This protein binds this small molecule.
Small molecule (SMILES): CC[C@H](C)[C@H](NC(=O)[C@@H](N)CC(C)C)C(=O)NCC(=O)N[C@@H](CCCN=C(N)N)C(=O)N[C@H](C=O)[C@@H](C)O

Sequence of chain 46.C:
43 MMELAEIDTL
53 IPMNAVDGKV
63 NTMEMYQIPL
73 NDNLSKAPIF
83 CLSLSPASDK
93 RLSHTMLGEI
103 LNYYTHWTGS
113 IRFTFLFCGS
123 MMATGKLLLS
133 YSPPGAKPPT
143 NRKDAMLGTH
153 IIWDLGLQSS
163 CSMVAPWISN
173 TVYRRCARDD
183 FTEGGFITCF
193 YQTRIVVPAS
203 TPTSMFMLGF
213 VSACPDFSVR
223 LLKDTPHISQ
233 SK

Sequence of chain 47.A:
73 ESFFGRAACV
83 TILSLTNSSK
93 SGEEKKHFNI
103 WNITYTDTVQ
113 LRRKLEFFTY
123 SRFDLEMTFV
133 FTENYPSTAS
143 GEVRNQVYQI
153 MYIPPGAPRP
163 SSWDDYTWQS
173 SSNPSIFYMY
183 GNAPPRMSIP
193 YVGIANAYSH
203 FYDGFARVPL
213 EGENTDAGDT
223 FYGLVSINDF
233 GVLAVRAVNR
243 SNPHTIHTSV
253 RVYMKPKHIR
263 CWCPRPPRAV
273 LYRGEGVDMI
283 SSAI

Binding-site contacts:
Ligand atom NH2 contacts residue ASN101 of chain 47.A at 3.7 Å.
Ligand atom NH1 contacts residue THR88 of chain 47.A at 3.8 Å.
Ligand atom CA contacts residue SER86 of chain 47.A at 4.0 Å.
Ligand atom O contacts residue SER86 of chain 47.A at 2.8 Å (h-bond).
Ligand atom CD contacts residue SER86 of chain 47.A at 3.5 Å.
Ligand atom C contacts residue SER86 of chain 47.A at 3.6 Å.
Ligand atom NE contacts residue ASN101 of chain 47.A at 3.0 Å (h-bond).
Ligand atom C contacts residue LYS98 of chain 47.A at 3.7 Å.
Ligand atom O contacts residue LYS234 of chain 46.C at 3.4 Å.
Ligand atom NH1 contacts residue SER86 of chain 47.A at 3.4 Å (h-bond).
Ligand atom CZ contacts residue LEU87 of chain 47.A at 4.2 Å (hydrophobic).
Ligand atom CZ contacts residue LYS98 of chain 47.A at 3.7 Å.
Ligand atom CD contacts residue ASN101 of chain 47.A at 3.2 Å.
Ligand atom C contacts residue THR88 of chain 47.A at 4.2 Å.
Ligand atom NE contacts residue SER86 of chain 47.A at 3.6 Å.
Ligand atom O contacts residue THR88 of chain 47.A at 3.7 Å.
Ligand atom NH2 contacts residue SER86 of chain 47.A at 3.5 Å (h-bond).
Ligand atom CD2 contacts residue ILE84 of chain 47.A at 3.9 Å (hydrophobic).
Ligand atom CG contacts residue SER86 of chain 47.A at 4.2 Å.
Ligand atom NH1 contacts residue LYS98 of chain 47.A at 3.7 Å.
Ligand atom NH1 contacts residue LEU87 of chain 47.A at 3.9 Å.
Ligand atom CB contacts residue SER233 of chain 46.C at 4.1 Å.
Ligand atom N contacts residue LYS234 of chain 46.C at 1.5 Å.
Ligand atom NH2 contacts residue PHE100 of chain 47.A at 2.8 Å (h-bond).
Ligand atom N contacts residue SER233 of chain 46.C at 3.0 Å (h-bond).
Ligand atom O contacts residue LYS98 of chain 47.A at 3.8 Å.
Ligand atom CZ contacts residue ASN101 of chain 47.A at 3.7 Å.
Ligand atom CD1 contacts residue ILE84 of chain 47.A at 4.0 Å (hydrophobic).
Ligand atom CB contacts residue LYS234 of chain 46.C at 3.9 Å.
Ligand atom NH2 contacts residue LEU87 of chain 47.A at 3.9 Å.
Ligand atom C contacts residue LYS234 of chain 46.C at 3.0 Å.
Ligand atom N contacts residue SER86 of chain 47.A at 4.0 Å.
Ligand atom CA contacts residue SER233 of chain 46.C at 3.6 Å.
Ligand atom CB contacts residue SER86 of chain 47.A at 3.9 Å.
Ligand atom CA contacts residue LYS234 of chain 46.C at 2.5 Å.
Ligand atom N contacts residue LYS234 of chain 46.C at 3.6 Å.
Ligand atom CZ contacts residue SER86 of chain 47.A at 3.2 Å.
Ligand atom CZ contacts residue PHE100 of chain 47.A at 4.1 Å (hydrophobic).
Ligand atom NH2 contacts residue LYS97 of chain 47.A at 3.6 Å (salt-bridge).
Ligand atom NH2 contacts residue LYS98 of chain 47.A at 2.7 Å (salt-bridge).